Binding-site contacts:
Ligand atom C7 contacts residue ASN798 of chain 1.B at 3.5 Å.
Ligand atom O7 contacts residue ASN798 of chain 1.B at 3.6 Å.
Ligand atom C8 contacts residue GLN801 of chain 1.B at 4.1 Å.
Ligand atom O6 contacts residue SER800 of chain 1.B at 4.0 Å.
Ligand atom C1 contacts residue SER800 of chain 1.B at 3.4 Å.
Ligand atom O5 contacts residue SER800 of chain 1.B at 3.2 Å (h-bond).
Ligand atom C2 contacts residue ASN798 of chain 1.B at 2.5 Å.
Ligand atom O6 contacts residue GLN801 of chain 1.B at 3.1 Å (h-bond).
Ligand atom N2 contacts residue ASN798 of chain 1.B at 2.9 Å (h-bond).
Ligand atom O5 contacts residue GLN801 of chain 1.B at 4.0 Å.
Ligand atom O6 contacts residue ASN798 of chain 1.B at 4.4 Å.
Ligand atom C5 contacts residue GLN801 of chain 1.B at 3.7 Å.
Ligand atom C5 contacts residue SER800 of chain 1.B at 3.3 Å.
Ligand atom O5 contacts residue ASN798 of chain 1.B at 2.3 Å (h-bond).
Ligand atom C1 contacts residue ASN798 of chain 1.B at 1.4 Å.
Ligand atom C6 contacts residue GLN801 of chain 1.B at 3.2 Å.
Ligand atom C5 contacts residue ASN798 of chain 1.B at 3.6 Å.
Ligand atom C3 contacts residue ASN798 of chain 1.B at 3.8 Å.
Ligand atom C6 contacts residue SER800 of chain 1.B at 3.8 Å.
Ligand atom C4 contacts residue ASN798 of chain 1.B at 4.2 Å.

Sequence of chain 1.B:
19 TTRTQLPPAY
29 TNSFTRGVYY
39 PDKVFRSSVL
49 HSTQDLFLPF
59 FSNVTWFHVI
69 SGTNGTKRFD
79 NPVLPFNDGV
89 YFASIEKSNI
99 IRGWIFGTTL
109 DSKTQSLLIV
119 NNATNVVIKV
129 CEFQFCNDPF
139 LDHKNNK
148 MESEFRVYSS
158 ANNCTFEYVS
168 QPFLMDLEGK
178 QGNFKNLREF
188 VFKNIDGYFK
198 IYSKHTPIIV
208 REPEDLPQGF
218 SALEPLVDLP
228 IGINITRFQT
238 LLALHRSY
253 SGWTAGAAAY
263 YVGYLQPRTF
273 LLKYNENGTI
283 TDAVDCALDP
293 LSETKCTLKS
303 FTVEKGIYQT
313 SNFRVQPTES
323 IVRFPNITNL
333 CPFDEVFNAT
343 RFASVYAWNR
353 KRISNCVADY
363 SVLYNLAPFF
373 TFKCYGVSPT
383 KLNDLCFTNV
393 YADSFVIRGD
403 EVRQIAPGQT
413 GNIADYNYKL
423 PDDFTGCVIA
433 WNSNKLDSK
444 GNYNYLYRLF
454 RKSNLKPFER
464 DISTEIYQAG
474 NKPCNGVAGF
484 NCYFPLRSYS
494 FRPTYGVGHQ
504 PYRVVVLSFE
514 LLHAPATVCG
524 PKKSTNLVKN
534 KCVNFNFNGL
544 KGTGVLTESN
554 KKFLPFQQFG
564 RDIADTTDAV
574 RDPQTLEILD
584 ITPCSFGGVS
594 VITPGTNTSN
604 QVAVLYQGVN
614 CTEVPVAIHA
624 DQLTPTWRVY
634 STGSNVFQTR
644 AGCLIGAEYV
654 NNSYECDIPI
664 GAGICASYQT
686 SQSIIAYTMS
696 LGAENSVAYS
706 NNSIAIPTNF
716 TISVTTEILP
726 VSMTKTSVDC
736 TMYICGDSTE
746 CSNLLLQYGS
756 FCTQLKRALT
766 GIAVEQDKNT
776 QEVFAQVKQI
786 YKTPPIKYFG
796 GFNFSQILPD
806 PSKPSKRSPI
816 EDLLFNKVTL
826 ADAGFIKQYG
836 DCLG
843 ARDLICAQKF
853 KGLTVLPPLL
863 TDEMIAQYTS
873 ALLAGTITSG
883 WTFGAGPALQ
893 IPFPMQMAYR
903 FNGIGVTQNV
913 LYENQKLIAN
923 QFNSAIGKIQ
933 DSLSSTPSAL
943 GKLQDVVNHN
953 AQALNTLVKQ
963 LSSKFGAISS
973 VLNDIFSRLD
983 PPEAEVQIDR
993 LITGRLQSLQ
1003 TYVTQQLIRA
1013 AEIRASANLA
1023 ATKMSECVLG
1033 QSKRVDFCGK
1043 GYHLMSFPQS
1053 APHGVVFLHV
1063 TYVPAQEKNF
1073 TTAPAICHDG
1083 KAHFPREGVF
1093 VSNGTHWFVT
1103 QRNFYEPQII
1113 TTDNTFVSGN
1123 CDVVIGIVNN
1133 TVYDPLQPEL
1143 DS

This protein binds this small molecule.
Small molecule (SMILES): CC(=O)N[C@H]1[C@H](O[C@H]2[C@H](O)[C@@H](NC(C)=O)CO[C@@H]2CO)O[C@H](CO)[C@@H](O)[C@@H]1O